Sequence of chain 1.B:
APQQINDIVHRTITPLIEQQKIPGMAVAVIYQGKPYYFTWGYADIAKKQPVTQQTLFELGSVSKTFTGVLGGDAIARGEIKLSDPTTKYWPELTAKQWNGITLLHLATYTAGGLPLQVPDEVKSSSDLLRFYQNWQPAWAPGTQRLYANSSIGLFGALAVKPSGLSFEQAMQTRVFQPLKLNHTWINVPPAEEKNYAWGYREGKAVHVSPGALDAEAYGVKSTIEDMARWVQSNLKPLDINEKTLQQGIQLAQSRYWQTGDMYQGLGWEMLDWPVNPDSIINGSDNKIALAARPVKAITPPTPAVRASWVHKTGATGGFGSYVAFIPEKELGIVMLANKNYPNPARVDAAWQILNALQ

A protein and the small-molecule ligand that binds it are described below.
Small molecule (SMILES): O=C(O)c1ccc2c(c1)C(=O)N([C@H](Cc1ccc(O)cc1)C(=O)O)C2=O

Binding-site contacts:
Ligand atom C3 contacts residue THR316 of chain 1.B at 3.5 Å.
Ligand atom C6 contacts residue ASN149 of chain 1.B at 3.7 Å.
Ligand atom C13 contacts residue SER61 of chain 1.B at 3.0 Å.
Ligand atom C3 contacts residue GLY317 of chain 1.B at 3.9 Å.
Ligand atom C6 contacts residue GLN117 of chain 1.B at 3.5 Å.
Ligand atom C7 contacts residue SER61 of chain 1.B at 3.7 Å.
Ligand atom C23 contacts residue GLY317 of chain 1.B at 4.0 Å.
Ligand atom O11 contacts residue SER61 of chain 1.B at 2.8 Å (h-bond).
Ligand atom C1 contacts residue GLN117 of chain 1.B at 4.0 Å.
Ligand atom O15 contacts residue SER61 of chain 1.B at 2.9 Å (h-bond).
Ligand atom O25 contacts residue VAL208 of chain 1.B at 4.0 Å.
Ligand atom C13 contacts residue TYR147 of chain 1.B at 4.0 Å (hydrophobic).
Ligand atom C9 contacts residue ALA315 of chain 1.B at 3.3 Å (hydrophobic).
Ligand atom C5 contacts residue ALA315 of chain 1.B at 3.6 Å (hydrophobic).
Ligand atom C22 contacts residue LEU116 of chain 1.B at 3.7 Å (hydrophobic).
Ligand atom O24 contacts residue VAL208 of chain 1.B at 3.6 Å.
Ligand atom O25 contacts residue THR316 of chain 1.B at 3.7 Å.
Ligand atom C6 contacts residue TYR218 of chain 1.B at 3.5 Å (hydrophobic).
Ligand atom C4 contacts residue ALA315 of chain 1.B at 3.3 Å (hydrophobic).
Ligand atom C13 contacts residue ALA315 of chain 1.B at 3.9 Å (hydrophobic).
Ligand atom O10 contacts residue ALA315 of chain 1.B at 3.6 Å.
Ligand atom C3 contacts residue ALA315 of chain 1.B at 3.9 Å (hydrophobic).
Ligand atom C20 contacts residue LEU116 of chain 1.B at 3.9 Å (hydrophobic).
Ligand atom N8 contacts residue ALA315 of chain 1.B at 3.6 Å (h-bond).
Ligand atom C23 contacts residue VAL208 of chain 1.B at 3.8 Å (hydrophobic).
Ligand atom O14 contacts residue GLY314 of chain 1.B at 3.5 Å.
Ligand atom C19 contacts residue LEU290 of chain 1.B at 4.1 Å (hydrophobic).
Ligand atom O15 contacts residue TYR147 of chain 1.B at 2.9 Å (h-bond).
Ligand atom O25 contacts residue GLY317 of chain 1.B at 2.9 Å (h-bond).
Ligand atom C4 contacts residue THR316 of chain 1.B at 4.0 Å.
Ligand atom O11 contacts residue ASN149 of chain 1.B at 3.3 Å (h-bond).
Ligand atom C21 contacts residue LEU116 of chain 1.B at 3.6 Å (hydrophobic).
Ligand atom C2 contacts residue THR316 of chain 1.B at 4.0 Å.
Ligand atom O14 contacts residue SER61 of chain 1.B at 2.7 Å (h-bond).
Ligand atom C1 contacts residue TYR218 of chain 1.B at 3.6 Å (hydrophobic).
Ligand atom C7 contacts residue ALA315 of chain 1.B at 3.7 Å (hydrophobic).
Ligand atom C7 contacts residue ASN149 of chain 1.B at 4.1 Å.
Ligand atom C18 contacts residue LEU290 of chain 1.B at 3.8 Å (hydrophobic).
Ligand atom O14 contacts residue ALA315 of chain 1.B at 2.9 Å (h-bond).
Ligand atom C18 contacts residue ASN286 of chain 1.B at 4.0 Å.